Sequence of chain 7.A:
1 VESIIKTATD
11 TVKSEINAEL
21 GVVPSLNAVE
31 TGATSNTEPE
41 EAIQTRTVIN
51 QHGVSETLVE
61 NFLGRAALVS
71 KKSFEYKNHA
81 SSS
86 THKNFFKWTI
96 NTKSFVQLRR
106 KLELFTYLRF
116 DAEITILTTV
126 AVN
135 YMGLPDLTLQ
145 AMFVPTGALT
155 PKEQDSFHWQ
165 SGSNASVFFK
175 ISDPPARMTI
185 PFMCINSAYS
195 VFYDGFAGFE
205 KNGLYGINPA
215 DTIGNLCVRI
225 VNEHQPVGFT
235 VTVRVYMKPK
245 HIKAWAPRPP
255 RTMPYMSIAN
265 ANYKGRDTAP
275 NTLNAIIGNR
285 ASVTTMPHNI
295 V

Sequence of chain 7.C:
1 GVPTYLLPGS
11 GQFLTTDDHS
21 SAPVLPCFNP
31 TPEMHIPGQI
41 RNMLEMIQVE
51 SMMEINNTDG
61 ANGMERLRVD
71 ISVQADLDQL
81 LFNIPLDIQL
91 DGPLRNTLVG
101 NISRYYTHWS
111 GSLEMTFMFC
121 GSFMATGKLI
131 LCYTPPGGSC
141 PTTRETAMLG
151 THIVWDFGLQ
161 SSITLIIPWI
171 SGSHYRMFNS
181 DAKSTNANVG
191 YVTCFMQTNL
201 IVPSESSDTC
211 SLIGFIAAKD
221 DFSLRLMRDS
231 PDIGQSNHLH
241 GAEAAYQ

Binding-site contacts:
Ligand atom C2 contacts residue ASP91 of chain 7.C at 3.2 Å.
Ligand atom N5 contacts residue ASN275 of chain 7.A at 3.4 Å (h-bond).
Ligand atom C5 contacts residue PRO274 of chain 7.A at 3.9 Å (hydrophobic).
Ligand atom C3 contacts residue ARG104 of chain 7.C at 3.8 Å.
Ligand atom O1B contacts residue ARG104 of chain 7.C at 3.0 Å (salt-bridge).
Ligand atom C11 contacts residue ASP232 of chain 7.C at 3.6 Å.
Ligand atom C4 contacts residue ASP232 of chain 7.C at 3.4 Å.
Ligand atom C5 contacts residue ASN283 of chain 7.A at 3.8 Å.
Ligand atom C4 contacts residue PRO231 of chain 7.C at 3.6 Å (hydrophobic).
Ligand atom C11 contacts residue GLY234 of chain 7.C at 3.8 Å.
Ligand atom O10 contacts residue ASN275 of chain 7.A at 3.0 Å (h-bond).
Ligand atom O2 contacts residue GLY282 of chain 7.A at 3.8 Å.
Ligand atom C5 contacts residue ASN275 of chain 7.A at 3.5 Å.
Ligand atom O4 contacts residue ASN275 of chain 7.A at 3.0 Å (h-bond).
Ligand atom C5 contacts residue GLY282 of chain 7.A at 3.8 Å.
Ligand atom C4 contacts residue ASN275 of chain 7.A at 3.7 Å.
Ligand atom C5 contacts residue PRO231 of chain 7.C at 3.7 Å (hydrophobic).
Ligand atom O5 contacts residue ASN283 of chain 7.A at 3.7 Å.
Ligand atom O2 contacts residue PRO274 of chain 7.A at 3.4 Å.
Ligand atom O6 contacts residue GLY282 of chain 7.A at 3.5 Å.
Ligand atom O3 contacts residue ASP91 of chain 7.C at 3.5 Å.
Ligand atom C10 contacts residue ASN275 of chain 7.A at 3.3 Å.
Ligand atom C1 contacts residue ASN283 of chain 7.A at 3.4 Å.
Ligand atom O10 contacts residue ARG270 of chain 7.A at 3.6 Å.
Ligand atom O4 contacts residue ASP232 of chain 7.C at 2.8 Å (salt-bridge).
Ligand atom C11 contacts residue ILE233 of chain 7.C at 3.6 Å (hydrophobic).
Ligand atom C6 contacts residue ASN283 of chain 7.A at 3.8 Å.
Ligand atom N5 contacts residue PRO231 of chain 7.C at 3.0 Å (h-bond).
Ligand atom O6 contacts residue PRO274 of chain 7.A at 3.6 Å.
Ligand atom C1 contacts residue ARG104 of chain 7.C at 3.8 Å.
Ligand atom O6 contacts residue ASN283 of chain 7.A at 3.0 Å (h-bond).
Ligand atom C6 contacts residue ALA273 of chain 7.A at 3.8 Å (hydrophobic).
Ligand atom O7 contacts residue PRO274 of chain 7.A at 3.6 Å.
Ligand atom C6 contacts residue GLY282 of chain 7.A at 3.6 Å.
Ligand atom O6 contacts residue ALA273 of chain 7.A at 3.7 Å.
Ligand atom C10 contacts residue PRO231 of chain 7.C at 3.8 Å (hydrophobic).
Ligand atom O4 contacts residue ARG95 of chain 7.C at 3.5 Å.
Ligand atom O2 contacts residue ASP91 of chain 7.C at 2.5 Å (salt-bridge).
Ligand atom O4 contacts residue PRO231 of chain 7.C at 3.9 Å.
Ligand atom C11 contacts residue PRO231 of chain 7.C at 3.5 Å (hydrophobic).

A small-molecule ligand and the protein it binds are described below.
Small molecule (SMILES): CC(=O)N[C@@H]1[C@@H](O)[C@H](O[C@@H]2O[C@H](CO)[C@H](O)[C@H](O[C@]3(C(=O)O)C[C@H](O)[C@@H](NC(C)=O)[C@H]([C@H](O)[C@H](O)CO)O3)[C@H]2O)[C@@H](CO)O[C@H]1O